Binding-site contacts:
Ligand atom O7 contacts residue ASN246 of chain 1.A at 3.5 Å (h-bond).
Ligand atom C5 contacts residue ASN246 of chain 1.A at 3.6 Å.
Ligand atom C7 contacts residue ASN246 of chain 1.A at 3.6 Å.
Ligand atom C1 contacts residue ASN246 of chain 1.A at 1.4 Å.
Ligand atom N2 contacts residue ASN246 of chain 1.A at 2.9 Å (h-bond).
Ligand atom C4 contacts residue ASN246 of chain 1.A at 4.1 Å.
Ligand atom C3 contacts residue ASN246 of chain 1.A at 3.7 Å.
Ligand atom C2 contacts residue ASN246 of chain 1.A at 2.3 Å.
Ligand atom O5 contacts residue ASN246 of chain 1.A at 2.3 Å (h-bond).

Sequence of chain 1.A:
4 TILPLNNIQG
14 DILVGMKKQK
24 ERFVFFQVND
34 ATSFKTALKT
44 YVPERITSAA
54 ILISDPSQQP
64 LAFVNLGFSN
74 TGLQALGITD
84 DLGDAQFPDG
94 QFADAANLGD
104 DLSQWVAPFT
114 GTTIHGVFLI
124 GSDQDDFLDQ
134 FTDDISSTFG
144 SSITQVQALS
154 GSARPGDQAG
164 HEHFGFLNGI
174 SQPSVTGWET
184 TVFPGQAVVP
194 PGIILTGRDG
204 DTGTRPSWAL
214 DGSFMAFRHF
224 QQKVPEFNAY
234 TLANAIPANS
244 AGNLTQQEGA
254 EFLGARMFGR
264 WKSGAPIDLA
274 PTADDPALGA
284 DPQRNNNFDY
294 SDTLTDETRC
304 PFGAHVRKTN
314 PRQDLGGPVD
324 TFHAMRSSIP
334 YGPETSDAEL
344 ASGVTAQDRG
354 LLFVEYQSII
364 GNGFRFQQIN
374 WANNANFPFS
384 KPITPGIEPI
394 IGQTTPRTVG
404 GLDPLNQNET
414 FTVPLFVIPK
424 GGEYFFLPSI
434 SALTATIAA

The small molecule below binds the protein below.
Small molecule (SMILES): CC(=O)N[C@@H]1[C@@H](O)[C@H](O)[C@@H](CO)O[C@H]1O